Sequence of chain 1.K:
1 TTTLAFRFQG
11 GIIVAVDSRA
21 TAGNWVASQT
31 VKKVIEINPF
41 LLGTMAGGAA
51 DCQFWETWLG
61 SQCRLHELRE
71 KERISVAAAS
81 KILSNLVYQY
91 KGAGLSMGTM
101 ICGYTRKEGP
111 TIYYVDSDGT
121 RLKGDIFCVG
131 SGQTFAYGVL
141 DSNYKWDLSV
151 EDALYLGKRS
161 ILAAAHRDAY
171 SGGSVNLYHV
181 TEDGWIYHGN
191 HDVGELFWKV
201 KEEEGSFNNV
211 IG

Binding-site contacts:
Ligand atom C18 contacts residue ALA20 of chain 1.K at 3.9 Å (hydrophobic).
Ligand atom C7 contacts residue THR21 of chain 1.K at 3.6 Å.
Ligand atom O10 contacts residue THR21 of chain 1.K at 3.0 Å (h-bond).
Ligand atom C36 contacts residue PRO127 of chain 1.L at 3.7 Å (hydrophobic).
Ligand atom C24 contacts residue GLY48 of chain 1.K at 3.8 Å.
Ligand atom O6 contacts residue ALA49 of chain 1.K at 3.2 Å (h-bond).
Ligand atom C18 contacts residue ALA49 of chain 1.K at 3.9 Å (hydrophobic).
Ligand atom C13 contacts residue LYS33 of chain 1.K at 3.9 Å.
Ligand atom C3 contacts residue ASP126 of chain 1.L at 3.6 Å.
Ligand atom O10 contacts residue ALA20 of chain 1.K at 3.2 Å.
Ligand atom C12 contacts residue THR1 of chain 1.K at 2.9 Å.
Ligand atom C19 contacts residue LYS32 of chain 1.K at 3.7 Å.
Ligand atom C16 contacts residue ALA49 of chain 1.K at 3.7 Å (hydrophobic).
Ligand atom C33 contacts residue SER130 of chain 1.L at 3.5 Å.
Ligand atom C8 contacts residue THR21 of chain 1.K at 3.1 Å.
Ligand atom N5 contacts residue THR21 of chain 1.K at 3.1 Å (h-bond).
Ligand atom C23 contacts residue GLY48 of chain 1.K at 3.7 Å.
Ligand atom N11 contacts residue GLY47 of chain 1.K at 3.1 Å (h-bond).
Ligand atom C12 contacts residue GLY47 of chain 1.K at 3.8 Å.
Ligand atom C31 contacts residue SER124 of chain 1.L at 3.9 Å.
Ligand atom C31 contacts residue GLU134 of chain 1.L at 3.7 Å.
Ligand atom C15 contacts residue MET45 of chain 1.K at 3.6 Å (hydrophobic).
Ligand atom C12 contacts residue MES1 of chain 1.LA at 3.9 Å.
Ligand atom N2 contacts residue ASP126 of chain 1.L at 3.2 Å (salt-bridge).
Ligand atom C13 contacts residue THR1 of chain 1.K at 3.8 Å.
Ligand atom C15 contacts residue LYS33 of chain 1.K at 3.9 Å.
Ligand atom C20 contacts residue MES1 of chain 1.LA at 3.7 Å.
Ligand atom C23 contacts residue SER96 of chain 1.K at 3.4 Å.
Ligand atom C19 contacts residue VAL31 of chain 1.K at 3.8 Å (hydrophobic).
Ligand atom C17 contacts residue VAL31 of chain 1.K at 3.4 Å (hydrophobic).
Ligand atom C45 contacts residue ARG101 of chain 1.L at 3.8 Å.
Ligand atom C3 contacts residue ALA49 of chain 1.K at 3.8 Å (hydrophobic).
Ligand atom C22 contacts residue GLY47 of chain 1.K at 3.9 Å.
Ligand atom C4 contacts residue ALA49 of chain 1.K at 3.9 Å (hydrophobic).
Ligand atom C17 contacts residue ALA49 of chain 1.K at 3.5 Å (hydrophobic).
Ligand atom N38 contacts residue PRO127 of chain 1.L at 3.5 Å.
Ligand atom C19 contacts residue MET45 of chain 1.K at 3.7 Å (hydrophobic).
Ligand atom C16 contacts residue VAL31 of chain 1.K at 3.9 Å (hydrophobic).
Ligand atom C23 contacts residue GLY47 of chain 1.K at 3.9 Å.
Ligand atom C14 contacts residue MET45 of chain 1.K at 3.6 Å (hydrophobic).

This small molecule binds to this protein.
Small molecule (SMILES): Cc1ccc(CNC(=O)[C@H](CCc2ccccc2)NC(=O)[C@H](CCc2ccccc2)NC(=O)[C@@H](N)CCc2ccccc2)cc1

Sequence of chain 1.L:
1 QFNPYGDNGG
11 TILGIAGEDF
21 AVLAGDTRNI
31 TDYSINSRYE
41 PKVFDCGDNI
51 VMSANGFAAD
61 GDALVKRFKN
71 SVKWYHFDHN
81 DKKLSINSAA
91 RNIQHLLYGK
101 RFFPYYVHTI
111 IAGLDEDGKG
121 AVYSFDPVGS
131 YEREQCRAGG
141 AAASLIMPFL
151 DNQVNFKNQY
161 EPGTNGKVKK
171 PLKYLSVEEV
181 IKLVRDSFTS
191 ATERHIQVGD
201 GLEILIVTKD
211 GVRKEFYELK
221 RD